Sequence of chain 1.C:
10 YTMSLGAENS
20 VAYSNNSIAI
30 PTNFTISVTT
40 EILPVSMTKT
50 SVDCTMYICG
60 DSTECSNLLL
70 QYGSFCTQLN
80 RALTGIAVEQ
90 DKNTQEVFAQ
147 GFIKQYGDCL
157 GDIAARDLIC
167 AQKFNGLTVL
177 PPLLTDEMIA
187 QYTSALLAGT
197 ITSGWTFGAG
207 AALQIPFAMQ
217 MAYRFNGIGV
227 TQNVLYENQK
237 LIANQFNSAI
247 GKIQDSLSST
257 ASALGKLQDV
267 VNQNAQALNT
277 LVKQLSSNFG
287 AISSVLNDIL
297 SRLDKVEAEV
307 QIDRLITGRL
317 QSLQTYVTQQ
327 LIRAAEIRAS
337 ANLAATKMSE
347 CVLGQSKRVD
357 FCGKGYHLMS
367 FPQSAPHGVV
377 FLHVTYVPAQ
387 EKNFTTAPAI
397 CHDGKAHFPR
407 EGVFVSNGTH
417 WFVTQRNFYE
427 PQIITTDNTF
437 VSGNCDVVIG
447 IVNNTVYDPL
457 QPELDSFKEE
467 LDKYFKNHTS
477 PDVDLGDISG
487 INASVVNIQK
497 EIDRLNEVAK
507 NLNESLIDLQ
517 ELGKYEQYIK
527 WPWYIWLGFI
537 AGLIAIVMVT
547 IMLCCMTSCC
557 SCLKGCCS

A small-molecule ligand and the protein it binds are described below.
Small molecule (SMILES): CC(=O)N[C@H]1[C@H](O[C@H]2[C@H](O)[C@@H](NC(C)=O)CO[C@@H]2CO)O[C@H](CO)[C@@H](O)[C@@H]1O

Binding-site contacts:
Ligand atom C1 contacts residue ASN509 of chain 1.B at 1.4 Å.
Ligand atom C8 contacts residue GLN250 of chain 1.C at 3.4 Å.
Ligand atom C8 contacts residue ASN509 of chain 1.B at 4.5 Å.
Ligand atom O6 contacts residue LEU512 of chain 1.B at 3.1 Å.
Ligand atom C7 contacts residue ASN509 of chain 1.B at 3.4 Å.
Ligand atom C2 contacts residue ASN509 of chain 1.B at 2.5 Å.
Ligand atom C1 contacts residue LEU512 of chain 1.B at 4.2 Å (hydrophobic).
Ligand atom N2 contacts residue ASN509 of chain 1.B at 2.8 Å (h-bond).
Ligand atom O5 contacts residue ASN509 of chain 1.B at 2.4 Å (h-bond).
Ligand atom O5 contacts residue LEU512 of chain 1.B at 3.4 Å.
Ligand atom C5 contacts residue ASN509 of chain 1.B at 3.7 Å.
Ligand atom C4 contacts residue ASN509 of chain 1.B at 4.3 Å.
Ligand atom C1 contacts residue GLN250 of chain 1.C at 4.0 Å.
Ligand atom C6 contacts residue LEU512 of chain 1.B at 4.1 Å (hydrophobic).
Ligand atom O7 contacts residue ASN509 of chain 1.B at 3.4 Å.
Ligand atom C2 contacts residue GLN250 of chain 1.C at 4.2 Å.
Ligand atom C3 contacts residue ASN509 of chain 1.B at 3.8 Å.
Ligand atom C5 contacts residue LEU512 of chain 1.B at 4.2 Å (hydrophobic).
Ligand atom N2 contacts residue GLN250 of chain 1.C at 3.2 Å (h-bond).
Ligand atom C7 contacts residue GLN250 of chain 1.C at 3.6 Å.
Ligand atom C8 contacts residue ALA505 of chain 1.B at 4.4 Å (hydrophobic).

Sequence of chain 1.B:
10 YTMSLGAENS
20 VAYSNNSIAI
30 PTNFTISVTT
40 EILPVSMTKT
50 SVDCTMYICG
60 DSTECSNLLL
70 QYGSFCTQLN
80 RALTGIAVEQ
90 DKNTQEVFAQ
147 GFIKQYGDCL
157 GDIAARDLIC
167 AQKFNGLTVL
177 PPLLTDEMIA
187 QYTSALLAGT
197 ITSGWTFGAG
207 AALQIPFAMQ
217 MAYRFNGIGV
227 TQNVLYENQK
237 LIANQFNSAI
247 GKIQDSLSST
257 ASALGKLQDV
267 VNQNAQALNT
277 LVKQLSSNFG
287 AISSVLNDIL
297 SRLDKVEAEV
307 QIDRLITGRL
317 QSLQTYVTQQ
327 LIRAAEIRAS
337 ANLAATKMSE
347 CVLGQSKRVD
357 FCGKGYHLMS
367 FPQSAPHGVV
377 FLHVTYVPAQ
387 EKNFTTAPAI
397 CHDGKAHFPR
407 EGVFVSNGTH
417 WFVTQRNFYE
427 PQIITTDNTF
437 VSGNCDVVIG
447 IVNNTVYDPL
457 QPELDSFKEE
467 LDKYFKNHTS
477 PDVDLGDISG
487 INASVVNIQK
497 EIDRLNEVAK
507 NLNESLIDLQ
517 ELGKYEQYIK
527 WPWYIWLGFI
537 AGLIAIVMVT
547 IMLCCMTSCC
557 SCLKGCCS